Sequence of chain 2.A:
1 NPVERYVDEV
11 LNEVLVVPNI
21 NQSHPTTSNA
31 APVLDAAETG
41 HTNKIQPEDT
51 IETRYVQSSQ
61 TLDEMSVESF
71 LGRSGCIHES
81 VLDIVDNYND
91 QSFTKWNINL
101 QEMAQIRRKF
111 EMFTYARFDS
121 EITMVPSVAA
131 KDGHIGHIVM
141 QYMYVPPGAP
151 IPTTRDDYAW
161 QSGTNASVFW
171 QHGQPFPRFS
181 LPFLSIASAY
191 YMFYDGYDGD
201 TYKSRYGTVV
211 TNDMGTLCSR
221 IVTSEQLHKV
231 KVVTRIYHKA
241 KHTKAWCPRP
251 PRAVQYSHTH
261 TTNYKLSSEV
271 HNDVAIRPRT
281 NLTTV

Binding-site contacts:
Ligand atom N2 contacts residue LEU100 of chain 2.A at 3.8 Å.
Ligand atom C3 contacts residue LEU100 of chain 2.A at 3.9 Å (hydrophobic).
Ligand atom O1 contacts residue MET214 of chain 2.A at 3.2 Å.
Ligand atom C1B contacts residue ILE98 of chain 2.A at 3.6 Å (hydrophobic).
Ligand atom CM2 contacts residue ILE122 of chain 2.A at 3.7 Å (hydrophobic).
Ligand atom C6B contacts residue LEU181 of chain 2.A at 3.3 Å (hydrophobic).
Ligand atom C2C contacts residue ILE98 of chain 2.A at 4.0 Å (hydrophobic).
Ligand atom C1A contacts residue PHE179 of chain 2.A at 3.5 Å (hydrophobic).
Ligand atom C4A contacts residue PHE179 of chain 2.A at 3.3 Å (hydrophobic).
Ligand atom C5B contacts residue TYR144 of chain 2.A at 3.6 Å (hydrophobic).
Ligand atom C1C contacts residue MET214 of chain 2.A at 3.7 Å (hydrophobic).
Ligand atom CM3 contacts residue TYR190 of chain 2.A at 3.9 Å (hydrophobic).
Ligand atom O1B contacts residue ILE98 of chain 2.A at 2.9 Å.
Ligand atom CM4 contacts residue PHE179 of chain 2.A at 3.9 Å (hydrophobic).
Ligand atom C2A contacts residue TYR144 of chain 2.A at 3.7 Å (hydrophobic).
Ligand atom C6B contacts residue ILE98 of chain 2.A at 3.6 Å (hydrophobic).
Ligand atom C4A contacts residue TYR144 of chain 2.A at 3.8 Å (hydrophobic).
Ligand atom O5A contacts residue ALA166 of chain 2.A at 3.9 Å.
Ligand atom C4 contacts residue TYR190 of chain 2.A at 3.8 Å (hydrophobic).
Ligand atom N2 contacts residue MET214 of chain 2.A at 3.8 Å.
Ligand atom O5A contacts residue TYR144 of chain 2.A at 3.1 Å.
Ligand atom C5 contacts residue MET214 of chain 2.A at 3.6 Å (hydrophobic).
Ligand atom N3A contacts residue PHE179 of chain 2.A at 3.0 Å.
Ligand atom C2A contacts residue PHE179 of chain 2.A at 3.3 Å (hydrophobic).
Ligand atom CM6 contacts residue TYR144 of chain 2.A at 3.7 Å (hydrophobic).
Ligand atom N3A contacts residue LEU217 of chain 2.A at 3.4 Å.
Ligand atom C2B contacts residue ILE122 of chain 2.A at 3.9 Å (hydrophobic).
Ligand atom C1A contacts residue TYR144 of chain 2.A at 3.1 Å (hydrophobic).
Ligand atom CM2 contacts residue ILE236 of chain 2.A at 4.0 Å (hydrophobic).
Ligand atom C1B contacts residue LEU181 of chain 2.A at 3.8 Å (hydrophobic).
Ligand atom CM6 contacts residue LEU181 of chain 2.A at 3.7 Å (hydrophobic).
Ligand atom O1 contacts residue LEU100 of chain 2.A at 4.0 Å.
Ligand atom O5A contacts residue PHE179 of chain 2.A at 3.7 Å.
Ligand atom CM6 contacts residue LEU184 of chain 2.A at 3.4 Å (hydrophobic).
Ligand atom CM4 contacts residue TYR142 of chain 2.A at 3.1 Å (hydrophobic).
Ligand atom C4B contacts residue PHE179 of chain 2.A at 3.9 Å (hydrophobic).
Ligand atom C4B contacts residue LEU181 of chain 2.A at 3.8 Å (hydrophobic).
Ligand atom CM4 contacts residue VAL168 of chain 2.A at 3.5 Å (hydrophobic).
Ligand atom C5B contacts residue LEU181 of chain 2.A at 3.3 Å (hydrophobic).
Ligand atom C2B contacts residue ILE98 of chain 2.A at 3.9 Å (hydrophobic).

Sequence of chain 2.C:
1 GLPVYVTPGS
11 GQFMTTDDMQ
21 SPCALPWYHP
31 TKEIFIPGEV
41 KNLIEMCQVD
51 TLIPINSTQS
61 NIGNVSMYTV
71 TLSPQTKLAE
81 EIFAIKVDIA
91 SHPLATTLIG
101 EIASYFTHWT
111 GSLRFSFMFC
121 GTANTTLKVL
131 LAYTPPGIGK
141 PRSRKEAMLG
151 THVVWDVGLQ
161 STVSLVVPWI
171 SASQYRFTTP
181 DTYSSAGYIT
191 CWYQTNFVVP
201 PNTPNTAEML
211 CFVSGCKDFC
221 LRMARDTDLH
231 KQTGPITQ

A protein and the small-molecule ligand that binds it are described below.
Small molecule (SMILES): Cc1cc(CCCOc2c(C)cc(-c3coc(C)n3)cc2C)on1